This small molecule binds to this protein.
Small molecule (SMILES): N[C@@H](Cc1ccccc1)C(=O)O

Sequence of chain 1.B:
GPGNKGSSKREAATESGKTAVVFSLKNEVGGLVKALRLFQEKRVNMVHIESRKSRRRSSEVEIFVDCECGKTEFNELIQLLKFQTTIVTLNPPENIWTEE

Sequence of chain 1.A:
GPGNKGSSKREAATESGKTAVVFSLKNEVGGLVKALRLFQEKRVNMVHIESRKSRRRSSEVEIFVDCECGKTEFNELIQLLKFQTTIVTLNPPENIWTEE

Binding-site contacts:
Ligand atom OXT contacts residue GLY31 of chain 1.A at 3.3 Å (h-bond).
Ligand atom O contacts residue MET46 of chain 1.B at 3.4 Å.
Ligand atom CD2 contacts residue MET46 of chain 1.B at 3.4 Å (hydrophobic).
Ligand atom CE2 contacts residue MET46 of chain 1.B at 3.2 Å (hydrophobic).
Ligand atom CZ contacts residue VAL47 of chain 1.B at 4.0 Å (hydrophobic).
Ligand atom CE1 contacts residue MET46 of chain 1.B at 3.2 Å (hydrophobic).
Ligand atom CB contacts residue ILE63 of chain 1.A at 4.0 Å (hydrophobic).
Ligand atom N contacts residue GLU28 of chain 1.A at 4.0 Å.
Ligand atom O contacts residue GLU28 of chain 1.A at 3.9 Å.
Ligand atom CG contacts residue ILE63 of chain 1.A at 4.1 Å (hydrophobic).
Ligand atom CA contacts residue GLU28 of chain 1.A at 3.3 Å.
Ligand atom O contacts residue GLY30 of chain 1.A at 4.1 Å.
Ligand atom N contacts residue ASN45 of chain 1.B at 4.0 Å.
Ligand atom C contacts residue GLU28 of chain 1.A at 3.3 Å.
Ligand atom CZ contacts residue MET46 of chain 1.B at 3.6 Å (hydrophobic).
Ligand atom C contacts residue GLY30 of chain 1.A at 4.0 Å.
Ligand atom CA contacts residue ASN27 of chain 1.A at 3.8 Å.
Ligand atom CE1 contacts residue ILE49 of chain 1.B at 4.1 Å (hydrophobic).
Ligand atom CD1 contacts residue ILE63 of chain 1.A at 4.1 Å (hydrophobic).
Ligand atom CE2 contacts residue HIS48 of chain 1.B at 4.2 Å.
Ligand atom OXT contacts residue GLU28 of chain 1.A at 3.4 Å (salt-bridge).
Ligand atom CE2 contacts residue SER51 of chain 1.A at 3.5 Å.
Ligand atom CD1 contacts residue SER51 of chain 1.A at 3.9 Å.
Ligand atom CG contacts residue MET46 of chain 1.B at 4.0 Å (hydrophobic).
Ligand atom C contacts residue MET46 of chain 1.B at 3.9 Å (hydrophobic).
Ligand atom OXT contacts residue MET46 of chain 1.B at 3.8 Å.
Ligand atom CE2 contacts residue VAL47 of chain 1.B at 3.7 Å (hydrophobic).
Ligand atom CD2 contacts residue SER51 of chain 1.A at 4.1 Å.
Ligand atom CD1 contacts residue MET46 of chain 1.B at 3.6 Å (hydrophobic).
Ligand atom N contacts residue ASN27 of chain 1.A at 2.9 Å (h-bond).
Ligand atom OXT contacts residue GLY30 of chain 1.A at 3.5 Å (h-bond).
Ligand atom CB contacts residue ASN27 of chain 1.A at 4.2 Å.
Ligand atom CE1 contacts residue SER51 of chain 1.A at 3.3 Å.
Ligand atom O contacts residue ASN45 of chain 1.B at 3.9 Å.
Ligand atom CD1 contacts residue LEU32 of chain 1.A at 3.9 Å (hydrophobic).
Ligand atom CZ contacts residue SER51 of chain 1.A at 3.3 Å.
Ligand atom CB contacts residue VAL61 of chain 1.A at 4.1 Å (hydrophobic).
Ligand atom OXT contacts residue LEU32 of chain 1.A at 3.1 Å (h-bond).
Ligand atom CZ contacts residue HIS48 of chain 1.B at 4.0 Å.
Ligand atom N contacts residue MET46 of chain 1.B at 3.7 Å.